Sequence of chain 1.A:
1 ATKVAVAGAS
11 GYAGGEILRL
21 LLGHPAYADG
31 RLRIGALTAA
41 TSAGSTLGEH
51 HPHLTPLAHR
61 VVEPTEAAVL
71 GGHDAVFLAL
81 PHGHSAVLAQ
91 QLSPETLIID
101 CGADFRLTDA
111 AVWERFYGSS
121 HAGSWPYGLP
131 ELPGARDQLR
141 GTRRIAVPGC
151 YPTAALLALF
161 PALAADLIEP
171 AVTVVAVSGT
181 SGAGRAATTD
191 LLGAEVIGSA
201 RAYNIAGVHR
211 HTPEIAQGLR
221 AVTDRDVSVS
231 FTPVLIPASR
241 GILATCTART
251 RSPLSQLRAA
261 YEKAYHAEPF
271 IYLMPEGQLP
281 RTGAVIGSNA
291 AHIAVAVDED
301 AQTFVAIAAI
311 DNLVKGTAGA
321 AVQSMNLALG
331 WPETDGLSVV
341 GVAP

Binding-site contacts:
Ligand atom CAD contacts residue LEU235 of chain 1.A at 3.1 Å (hydrophobic).
Ligand atom CAF contacts residue CYS150 of chain 1.A at 3.5 Å (hydrophobic).
Ligand atom CAM contacts residue TYR151 of chain 1.A at 3.7 Å (hydrophobic).
Ligand atom CAN contacts residue TYR151 of chain 1.A at 3.8 Å (hydrophobic).
Ligand atom CAH contacts residue GLY182 of chain 1.A at 3.8 Å.
Ligand atom NAI contacts residue ALA183 of chain 1.A at 3.9 Å.
Ligand atom CAK contacts residue TYR203 of chain 1.A at 3.7 Å (hydrophobic).
Ligand atom CAA contacts residue ARG201 of chain 1.A at 3.9 Å.
Ligand atom CAE contacts residue LEU235 of chain 1.A at 3.2 Å (hydrophobic).
Ligand atom CAL contacts residue ALA183 of chain 1.A at 3.4 Å (hydrophobic).
Ligand atom OAC contacts residue HIS209 of chain 1.A at 3.1 Å (h-bond).
Ligand atom CAE contacts residue ALA183 of chain 1.A at 3.8 Å (hydrophobic).
Ligand atom CAF contacts residue SER178 of chain 1.A at 3.9 Å.
Ligand atom CAO contacts residue GLY182 of chain 1.A at 3.6 Å.
Ligand atom CAM contacts residue TYR203 of chain 1.A at 3.6 Å (hydrophobic).
Ligand atom CAH contacts residue TYR151 of chain 1.A at 3.9 Å (hydrophobic).
Ligand atom OAJ contacts residue ALA183 of chain 1.A at 3.6 Å.
Ligand atom CAD contacts residue ALA183 of chain 1.A at 3.5 Å (hydrophobic).
Ligand atom CAG contacts residue TYR203 of chain 1.A at 3.3 Å (hydrophobic).
Ligand atom OAC contacts residue TYR151 of chain 1.A at 3.8 Å.
Ligand atom NAI contacts residue SER178 of chain 1.A at 3.1 Å (h-bond).
Ligand atom CAF contacts residue GLY182 of chain 1.A at 3.3 Å.
Ligand atom CAG contacts residue ALA183 of chain 1.A at 3.6 Å (hydrophobic).
Ligand atom OAC contacts residue TYR203 of chain 1.A at 2.6 Å (h-bond).
Ligand atom CAL contacts residue TYR203 of chain 1.A at 3.7 Å (hydrophobic).
Ligand atom CAA contacts residue LEU235 of chain 1.A at 3.8 Å (hydrophobic).
Ligand atom CAN contacts residue TYR203 of chain 1.A at 3.5 Å (hydrophobic).
Ligand atom NAI contacts residue TYR151 of chain 1.A at 3.5 Å (h-bond).
Ligand atom OAB contacts residue HIS209 of chain 1.A at 3.6 Å.
Ligand atom CAM contacts residue GLY182 of chain 1.A at 3.5 Å.
Ligand atom CAK contacts residue HIS209 of chain 1.A at 3.6 Å.
Ligand atom CAA contacts residue LEU191 of chain 1.A at 3.8 Å (hydrophobic).
Ligand atom CAF contacts residue TYR151 of chain 1.A at 3.4 Å (hydrophobic).
Ligand atom NAI contacts residue GLY182 of chain 1.A at 3.3 Å.
Ligand atom CAO contacts residue TYR203 of chain 1.A at 3.2 Å (hydrophobic).
Ligand atom CAO contacts residue ALA183 of chain 1.A at 3.5 Å (hydrophobic).
Ligand atom NAI contacts residue GLY179 of chain 1.A at 3.8 Å.
Ligand atom CAE contacts residue GLY179 of chain 1.A at 3.5 Å.
Ligand atom CAN contacts residue ALA183 of chain 1.A at 3.5 Å (hydrophobic).
Ligand atom CAN contacts residue GLY182 of chain 1.A at 3.7 Å.

This small molecule binds to this protein.
Small molecule (SMILES): COc1ccc2[nH]cc(CC(=O)O)c2c1